Sequence of chain 1.A:
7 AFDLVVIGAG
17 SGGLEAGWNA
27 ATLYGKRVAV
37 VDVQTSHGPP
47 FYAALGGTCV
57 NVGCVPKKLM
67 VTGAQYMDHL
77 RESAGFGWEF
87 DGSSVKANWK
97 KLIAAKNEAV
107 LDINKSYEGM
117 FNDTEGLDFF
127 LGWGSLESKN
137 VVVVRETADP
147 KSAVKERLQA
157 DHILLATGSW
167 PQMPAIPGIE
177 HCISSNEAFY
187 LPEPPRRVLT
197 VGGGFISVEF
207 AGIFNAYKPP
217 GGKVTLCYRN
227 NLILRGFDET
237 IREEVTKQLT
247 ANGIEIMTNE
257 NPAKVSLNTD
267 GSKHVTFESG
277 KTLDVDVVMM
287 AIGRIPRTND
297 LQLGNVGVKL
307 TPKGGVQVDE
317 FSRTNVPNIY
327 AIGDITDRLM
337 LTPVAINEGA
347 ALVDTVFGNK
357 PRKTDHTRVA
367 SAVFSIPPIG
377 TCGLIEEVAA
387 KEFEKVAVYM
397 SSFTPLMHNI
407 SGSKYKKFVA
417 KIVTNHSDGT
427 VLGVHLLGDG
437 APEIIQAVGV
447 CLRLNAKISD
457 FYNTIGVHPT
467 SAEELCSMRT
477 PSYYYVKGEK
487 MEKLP

This small molecule binds to this protein.
Small molecule (SMILES): CN(C(=O)[C@H]1CC1(C)C)c1cccnc1

Binding-site contacts:
Ligand atom C10 contacts residue SER367 of chain 1.A at 3.2 Å.
Ligand atom C contacts residue PHE201 of chain 1.A at 3.6 Å (hydrophobic).
Ligand atom N contacts residue PHE201 of chain 1.A at 4.3 Å.
Ligand atom C7 contacts residue LEU337 of chain 1.A at 4.1 Å (hydrophobic).
Ligand atom C6 contacts residue PHE233 of chain 1.A at 3.7 Å (hydrophobic).
Ligand atom C3 contacts residue ARG231 of chain 1.A at 3.9 Å.
Ligand atom C9 contacts residue ALA368 of chain 1.A at 3.2 Å (hydrophobic).
Ligand atom C9 contacts residue VAL369 of chain 1.A at 4.2 Å (hydrophobic).
Ligand atom C3 contacts residue PHE233 of chain 1.A at 4.3 Å (hydrophobic).
Ligand atom C10 contacts residue LEU337 of chain 1.A at 4.3 Å (hydrophobic).
Ligand atom N1 contacts residue ALA368 of chain 1.A at 4.4 Å.
Ligand atom C11 contacts residue PHE233 of chain 1.A at 4.0 Å (hydrophobic).
Ligand atom C6 contacts residue GLY232 of chain 1.A at 3.5 Å.
Ligand atom C8 contacts residue LEU337 of chain 1.A at 4.0 Å (hydrophobic).
Ligand atom C11 contacts residue LEU337 of chain 1.A at 4.2 Å (hydrophobic).
Ligand atom C8 contacts residue PHE201 of chain 1.A at 3.4 Å (hydrophobic).
Ligand atom C2 contacts residue PHE233 of chain 1.A at 3.9 Å (hydrophobic).
Ligand atom C7 contacts residue PHE201 of chain 1.A at 4.3 Å (hydrophobic).
Ligand atom C10 contacts residue VAL369 of chain 1.A at 4.4 Å (hydrophobic).
Ligand atom N1 contacts residue PHE233 of chain 1.A at 3.9 Å.
Ligand atom C11 contacts residue SER367 of chain 1.A at 3.8 Å.
Ligand atom C10 contacts residue PHE233 of chain 1.A at 3.9 Å (hydrophobic).
Ligand atom C8 contacts residue PHE233 of chain 1.A at 4.3 Å (hydrophobic).
Ligand atom C7 contacts residue PHE233 of chain 1.A at 4.2 Å (hydrophobic).
Ligand atom C9 contacts residue LEU337 of chain 1.A at 4.2 Å (hydrophobic).
Ligand atom C9 contacts residue PHE233 of chain 1.A at 4.1 Å (hydrophobic).
Ligand atom N1 contacts residue LEU337 of chain 1.A at 4.3 Å.
Ligand atom C10 contacts residue ALA368 of chain 1.A at 3.2 Å (hydrophobic).
Ligand atom C contacts residue MET336 of chain 1.A at 3.6 Å (hydrophobic).
Ligand atom C5 contacts residue LEU335 of chain 1.A at 3.9 Å (hydrophobic).
Ligand atom C4 contacts residue PHE233 of chain 1.A at 4.3 Å (hydrophobic).
Ligand atom C9 contacts residue PHE201 of chain 1.A at 4.1 Å (hydrophobic).
Ligand atom C contacts residue LEU337 of chain 1.A at 4.3 Å (hydrophobic).
Ligand atom N1 contacts residue SER367 of chain 1.A at 2.7 Å (h-bond).